Sequence of chain 1.A:
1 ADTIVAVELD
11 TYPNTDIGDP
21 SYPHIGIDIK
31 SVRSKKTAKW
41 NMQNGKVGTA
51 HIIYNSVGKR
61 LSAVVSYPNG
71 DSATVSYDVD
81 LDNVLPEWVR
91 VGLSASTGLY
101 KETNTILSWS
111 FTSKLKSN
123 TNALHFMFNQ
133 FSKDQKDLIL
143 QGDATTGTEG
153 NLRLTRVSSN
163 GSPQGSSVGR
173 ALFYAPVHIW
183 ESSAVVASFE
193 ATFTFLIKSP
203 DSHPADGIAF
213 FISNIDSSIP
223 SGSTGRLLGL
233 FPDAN

The small molecule below binds the protein below.
Small molecule (SMILES): OC[C@H]1O[C@@H](O)[C@H](O)[C@@H]1O

Binding-site contacts:
Ligand atom C4 contacts residue GLY98 of chain 1.A at 4.0 Å.
Ligand atom O2 contacts residue ALA207 of chain 1.A at 2.8 Å.
Ligand atom O2 contacts residue ASP208 of chain 1.A at 3.9 Å.
Ligand atom C2 contacts residue ALA207 of chain 1.A at 3.8 Å (hydrophobic).
Ligand atom O3 contacts residue ARG228 of chain 1.A at 4.1 Å.
Ligand atom O5 contacts residue GLY98 of chain 1.A at 4.3 Å.
Ligand atom C1 contacts residue GLY98 of chain 1.A at 3.3 Å.
Ligand atom C1 contacts residue TYR100 of chain 1.A at 3.6 Å (hydrophobic).
Ligand atom C2 contacts residue ASP208 of chain 1.A at 3.9 Å.
Ligand atom O4 contacts residue TYR100 of chain 1.A at 3.9 Å.
Ligand atom O1 contacts residue LEU99 of chain 1.A at 2.9 Å (h-bond).
Ligand atom O1 contacts residue THR97 of chain 1.A at 3.7 Å.
Ligand atom O1 contacts residue LYS101 of chain 1.A at 4.3 Å.
Ligand atom C3 contacts residue ASP208 of chain 1.A at 3.9 Å.
Ligand atom O4 contacts residue GLY227 of chain 1.A at 4.1 Å.
Ligand atom C5 contacts residue LEU99 of chain 1.A at 3.9 Å (hydrophobic).
Ligand atom C1 contacts residue ASP208 of chain 1.A at 2.7 Å.
Ligand atom C2 contacts residue TYR100 of chain 1.A at 3.5 Å (hydrophobic).
Ligand atom C4 contacts residue LEU99 of chain 1.A at 3.7 Å (hydrophobic).
Ligand atom C4 contacts residue ASP208 of chain 1.A at 4.1 Å.
Ligand atom C2 contacts residue TYR12 of chain 1.A at 3.6 Å (hydrophobic).
Ligand atom O4 contacts residue ASP208 of chain 1.A at 3.5 Å (salt-bridge).
Ligand atom O5 contacts residue LEU99 of chain 1.A at 4.0 Å.
Ligand atom O4 contacts residue LEU99 of chain 1.A at 2.5 Å (h-bond).
Ligand atom O2 contacts residue TYR12 of chain 1.A at 3.0 Å.
Ligand atom C3 contacts residue ASN14 of chain 1.A at 4.1 Å.
Ligand atom O3 contacts residue TYR12 of chain 1.A at 3.0 Å.
Ligand atom O1 contacts residue TYR100 of chain 1.A at 2.4 Å (h-bond).
Ligand atom C1 contacts residue ALA207 of chain 1.A at 3.5 Å (hydrophobic).
Ligand atom O2 contacts residue TYR100 of chain 1.A at 3.2 Å.
Ligand atom C3 contacts residue TYR12 of chain 1.A at 3.2 Å (hydrophobic).
Ligand atom O1 contacts residue ASP208 of chain 1.A at 2.8 Å (salt-bridge).
Ligand atom C1 contacts residue GLY227 of chain 1.A at 4.3 Å.
Ligand atom O3 contacts residue ASP208 of chain 1.A at 2.9 Å (salt-bridge).
Ligand atom C2 contacts residue LEU99 of chain 1.A at 3.8 Å (hydrophobic).
Ligand atom O4 contacts residue GLY98 of chain 1.A at 2.8 Å.
Ligand atom O3 contacts residue ASN14 of chain 1.A at 3.0 Å (h-bond).
Ligand atom O1 contacts residue GLY98 of chain 1.A at 2.6 Å (h-bond).
Ligand atom O1 contacts residue ALA207 of chain 1.A at 3.0 Å.
Ligand atom C1 contacts residue LEU99 of chain 1.A at 3.2 Å (hydrophobic).